Binding-site contacts:
Ligand atom O3 contacts residue THR1100 of chain 1.A at 4.4 Å.
Ligand atom C3 contacts residue THR1100 of chain 1.A at 3.5 Å.
Ligand atom C5 contacts residue PHE1103 of chain 1.A at 4.2 Å (hydrophobic).
Ligand atom C7 contacts residue THR1100 of chain 1.A at 4.4 Å.
Ligand atom C2 contacts residue ASN1098 of chain 1.A at 2.5 Å.
Ligand atom C2 contacts residue THR1100 of chain 1.A at 3.6 Å.
Ligand atom C5 contacts residue ASN1098 of chain 1.A at 3.7 Å.
Ligand atom N2 contacts residue HIS1101 of chain 1.A at 4.2 Å.
Ligand atom C1 contacts residue THR1100 of chain 1.A at 3.6 Å.
Ligand atom C7 contacts residue HIS1101 of chain 1.A at 3.2 Å.
Ligand atom N2 contacts residue THR1100 of chain 1.A at 3.3 Å (h-bond).
Ligand atom C4 contacts residue ASN1098 of chain 1.A at 4.3 Å.
Ligand atom O7 contacts residue ASN1098 of chain 1.A at 3.6 Å.
Ligand atom C6 contacts residue PHE1103 of chain 1.A at 3.9 Å (hydrophobic).
Ligand atom N2 contacts residue ASN1098 of chain 1.A at 2.9 Å (h-bond).
Ligand atom C1 contacts residue ASN1098 of chain 1.A at 1.4 Å.
Ligand atom C8 contacts residue THR1100 of chain 1.A at 4.0 Å.
Ligand atom C7 contacts residue ASN1098 of chain 1.A at 3.4 Å.
Ligand atom C5 contacts residue HIS1101 of chain 1.A at 3.8 Å.
Ligand atom C8 contacts residue HIS1101 of chain 1.A at 3.2 Å.
Ligand atom O7 contacts residue HIS1101 of chain 1.A at 2.7 Å (h-bond).
Ligand atom O5 contacts residue PHE1103 of chain 1.A at 4.1 Å.
Ligand atom C3 contacts residue ASN1098 of chain 1.A at 3.8 Å.
Ligand atom C1 contacts residue HIS1101 of chain 1.A at 4.4 Å.
Ligand atom C5 contacts residue THR1100 of chain 1.A at 4.4 Å.
Ligand atom O4 contacts residue HIS1101 of chain 1.A at 3.7 Å.
Ligand atom O5 contacts residue ASN1098 of chain 1.A at 2.4 Å (h-bond).
Ligand atom O6 contacts residue PHE1103 of chain 1.A at 3.2 Å.
Ligand atom C8 contacts residue ASN1098 of chain 1.A at 3.4 Å.
Ligand atom C4 contacts residue THR1100 of chain 1.A at 4.5 Å.
Ligand atom C4 contacts residue HIS1101 of chain 1.A at 4.2 Å.
Ligand atom C3 contacts residue HIS1101 of chain 1.A at 4.1 Å.

Sequence of chain 1.A:
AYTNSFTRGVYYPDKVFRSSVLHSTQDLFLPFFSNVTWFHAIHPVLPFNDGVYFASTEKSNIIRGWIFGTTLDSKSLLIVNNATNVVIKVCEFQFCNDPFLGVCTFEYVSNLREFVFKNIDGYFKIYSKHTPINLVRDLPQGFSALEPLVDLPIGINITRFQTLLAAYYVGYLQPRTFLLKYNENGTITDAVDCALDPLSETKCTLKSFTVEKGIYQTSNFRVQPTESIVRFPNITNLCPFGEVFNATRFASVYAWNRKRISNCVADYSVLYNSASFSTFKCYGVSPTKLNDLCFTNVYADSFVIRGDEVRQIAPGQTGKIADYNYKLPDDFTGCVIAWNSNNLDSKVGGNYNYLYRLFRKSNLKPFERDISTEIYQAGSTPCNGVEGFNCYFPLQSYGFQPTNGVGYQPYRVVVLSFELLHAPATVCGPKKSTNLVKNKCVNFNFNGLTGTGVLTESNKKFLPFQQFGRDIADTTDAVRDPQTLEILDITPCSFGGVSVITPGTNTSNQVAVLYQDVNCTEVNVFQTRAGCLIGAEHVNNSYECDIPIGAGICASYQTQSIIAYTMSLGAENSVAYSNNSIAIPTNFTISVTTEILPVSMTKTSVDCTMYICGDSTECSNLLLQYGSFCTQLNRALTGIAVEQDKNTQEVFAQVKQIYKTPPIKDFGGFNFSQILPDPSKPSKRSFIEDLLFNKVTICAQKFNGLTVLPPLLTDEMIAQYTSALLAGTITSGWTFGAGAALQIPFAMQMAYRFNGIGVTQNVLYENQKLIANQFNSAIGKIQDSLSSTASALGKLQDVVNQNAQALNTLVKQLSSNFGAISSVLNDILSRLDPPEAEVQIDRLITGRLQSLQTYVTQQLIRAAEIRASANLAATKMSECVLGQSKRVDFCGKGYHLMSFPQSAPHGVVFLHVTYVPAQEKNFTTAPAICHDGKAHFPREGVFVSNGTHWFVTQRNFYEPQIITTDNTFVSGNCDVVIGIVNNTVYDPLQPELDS

A small-molecule ligand and the protein it binds are described below.
Small molecule (SMILES): CC(=O)N[C@H]1[C@H](O[C@H]2[C@H](O)[C@@H](NC(C)=O)CO[C@@H]2CO)O[C@H](CO)[C@@H](O)[C@@H]1O